This protein binds this small molecule.
Small molecule (SMILES): O=C(O)c1nccn1Cc1ccccc1

Sequence of chain 1.A:
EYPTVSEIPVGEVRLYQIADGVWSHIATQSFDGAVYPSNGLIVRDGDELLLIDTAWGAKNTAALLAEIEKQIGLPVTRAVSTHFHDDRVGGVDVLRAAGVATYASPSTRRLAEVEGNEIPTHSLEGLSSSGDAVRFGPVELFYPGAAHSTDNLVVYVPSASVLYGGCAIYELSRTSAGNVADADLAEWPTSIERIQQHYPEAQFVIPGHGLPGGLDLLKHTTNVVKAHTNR

Binding-site contacts:
Ligand atom C13 contacts residue ARG174 of chain 1.A at 3.9 Å.
Ligand atom O08 contacts residue ZN1 of chain 1.C at 2.2 Å.
Ligand atom C11 contacts residue TYR36 of chain 1.A at 3.3 Å (hydrophobic).
Ligand atom O07 contacts residue ZN1 of chain 1.C at 4.2 Å.
Ligand atom C06 contacts residue ZN1 of chain 1.C at 3.0 Å.
Ligand atom O07 contacts residue ASN179 of chain 1.A at 4.3 Å.
Ligand atom N05 contacts residue ZN1 of chain 1.C at 2.3 Å.
Ligand atom N05 contacts residue ASP87 of chain 1.A at 3.2 Å (salt-bridge).
Ligand atom C01 contacts residue TRP56 of chain 1.A at 3.8 Å (hydrophobic).
Ligand atom C06 contacts residue HIS209 of chain 1.A at 3.8 Å.
Ligand atom C14 contacts residue ARG174 of chain 1.A at 3.2 Å.
Ligand atom C01 contacts residue ASP87 of chain 1.A at 3.7 Å.
Ligand atom C15 contacts residue ARG174 of chain 1.A at 2.9 Å.
Ligand atom C09 contacts residue ARG174 of chain 1.A at 4.2 Å.
Ligand atom N03 contacts residue ZN1 of chain 1.C at 4.2 Å.
Ligand atom C02 contacts residue TRP56 of chain 1.A at 4.2 Å (hydrophobic).
Ligand atom C12 contacts residue HIS209 of chain 1.A at 3.7 Å.
Ligand atom C15 contacts residue TYR36 of chain 1.A at 3.7 Å (hydrophobic).
Ligand atom C04 contacts residue HIS209 of chain 1.A at 3.6 Å.
Ligand atom O08 contacts residue HIS148 of chain 1.A at 3.6 Å.
Ligand atom C14 contacts residue TYR36 of chain 1.A at 3.6 Å (hydrophobic).
Ligand atom C04 contacts residue ZN1 of chain 1.C at 2.9 Å.
Ligand atom N03 contacts residue HIS209 of chain 1.A at 4.2 Å.
Ligand atom C10 contacts residue TYR36 of chain 1.A at 3.6 Å (hydrophobic).
Ligand atom C01 contacts residue HIS209 of chain 1.A at 3.6 Å.
Ligand atom C06 contacts residue CYS167 of chain 1.A at 4.3 Å (hydrophobic).
Ligand atom C11 contacts residue HIS209 of chain 1.A at 3.6 Å.
Ligand atom O07 contacts residue HIS148 of chain 1.A at 4.1 Å.
Ligand atom O08 contacts residue HIS209 of chain 1.A at 3.3 Å (h-bond).
Ligand atom O08 contacts residue CYS167 of chain 1.A at 3.1 Å.
Ligand atom C10 contacts residue ARG174 of chain 1.A at 3.9 Å.
Ligand atom O07 contacts residue TYR170 of chain 1.A at 4.2 Å.
Ligand atom N05 contacts residue HIS209 of chain 1.A at 3.3 Å.
Ligand atom C12 contacts residue TYR36 of chain 1.A at 3.3 Å (hydrophobic).
Ligand atom O07 contacts residue ARG174 of chain 1.A at 2.9 Å (salt-bridge).
Ligand atom C02 contacts residue HIS209 of chain 1.A at 4.2 Å.
Ligand atom C06 contacts residue HIS148 of chain 1.A at 4.0 Å.
Ligand atom C06 contacts residue ARG174 of chain 1.A at 3.8 Å.
Ligand atom C13 contacts residue TYR36 of chain 1.A at 3.4 Å (hydrophobic).
Ligand atom C01 contacts residue ZN1 of chain 1.C at 3.5 Å.